Binding-site contacts:
Ligand atom C1 contacts residue HIS222 of chain 1.A at 4.1 Å.
Ligand atom N2 contacts residue LYS183 of chain 1.A at 2.7 Å (salt-bridge).
Ligand atom C10 contacts residue TRP65 of chain 1.A at 4.0 Å (hydrophobic).
Ligand atom N4 contacts residue HIS222 of chain 1.A at 4.0 Å.
Ligand atom S1 contacts residue HIS161 of chain 1.A at 3.3 Å.
Ligand atom C9 contacts residue ASN192 of chain 1.A at 3.7 Å.
Ligand atom F1 contacts residue VAL45 of chain 1.A at 3.3 Å.
Ligand atom BR1 contacts residue GLN95 of chain 1.A at 4.1 Å.
Ligand atom C2 contacts residue GLY191 of chain 1.A at 4.2 Å.
Ligand atom N4 contacts residue ASN192 of chain 1.A at 4.1 Å.
Ligand atom C4 contacts residue HIS222 of chain 1.A at 3.4 Å.
Ligand atom S1 contacts residue LYS183 of chain 1.A at 3.2 Å (salt-bridge).
Ligand atom N3 contacts residue HIS222 of chain 1.A at 3.5 Å.
Ligand atom BR1 contacts residue TRP65 of chain 1.A at 4.2 Å.
Ligand atom S1 contacts residue HIS222 of chain 1.A at 3.6 Å.
Ligand atom C6 contacts residue TRP65 of chain 1.A at 4.2 Å (hydrophobic).
Ligand atom N1 contacts residue LYS183 of chain 1.A at 4.0 Å.
Ligand atom C4 contacts residue ASN192 of chain 1.A at 4.0 Å.
Ligand atom C3 contacts residue GLY191 of chain 1.A at 3.7 Å.
Ligand atom C3 contacts residue HIS222 of chain 1.A at 3.2 Å.
Ligand atom C3 contacts residue LYS183 of chain 1.A at 3.3 Å.
Ligand atom F3 contacts residue HIS222 of chain 1.A at 4.0 Å.
Ligand atom C7 contacts residue MET39 of chain 1.A at 3.9 Å (hydrophobic).
Ligand atom F1 contacts residue HIS222 of chain 1.A at 3.9 Å.
Ligand atom C9 contacts residue TRP65 of chain 1.A at 3.9 Å (hydrophobic).
Ligand atom N2 contacts residue HIS222 of chain 1.A at 3.4 Å.
Ligand atom C5 contacts residue ASN192 of chain 1.A at 4.1 Å.
Ligand atom S1 contacts residue ASN192 of chain 1.A at 3.5 Å (h-bond).
Ligand atom C10 contacts residue ASN192 of chain 1.A at 3.7 Å.
Ligand atom C2 contacts residue HIS222 of chain 1.A at 3.7 Å.
Ligand atom C7 contacts residue TRP65 of chain 1.A at 4.0 Å (hydrophobic).
Ligand atom N1 contacts residue GLY191 of chain 1.A at 3.9 Å.
Ligand atom N2 contacts residue GLY191 of chain 1.A at 3.6 Å.
Ligand atom C8 contacts residue TRP65 of chain 1.A at 3.9 Å (hydrophobic).
Ligand atom N3 contacts residue ASN192 of chain 1.A at 4.0 Å.
Ligand atom BR1 contacts residue ASP96 of chain 1.A at 4.0 Å.
Ligand atom N1 contacts residue HIS222 of chain 1.A at 3.4 Å.
Ligand atom BR1 contacts residue HIS94 of chain 1.A at 4.0 Å.
Ligand atom N3 contacts residue GLY191 of chain 1.A at 4.1 Å.
Ligand atom C3 contacts residue ASN192 of chain 1.A at 3.7 Å.

The protein below binds the small molecule below.
Small molecule (SMILES): FC(F)(F)c1nnc(S)n1/N=C/c1cccc(Br)c1

Sequence of chain 1.A:
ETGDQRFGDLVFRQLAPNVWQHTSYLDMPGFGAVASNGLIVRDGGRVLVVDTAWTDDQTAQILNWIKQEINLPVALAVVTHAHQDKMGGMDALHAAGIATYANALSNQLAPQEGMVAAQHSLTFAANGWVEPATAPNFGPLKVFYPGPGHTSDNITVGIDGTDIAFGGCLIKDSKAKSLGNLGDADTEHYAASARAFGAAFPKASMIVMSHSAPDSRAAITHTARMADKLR